This protein binds this small molecule.
Small molecule (SMILES): CC(=O)N[C@@H]1[C@@H](O)[C@H](O)[C@@H](CO)O[C@H]1O

Sequence of chain 1.D:
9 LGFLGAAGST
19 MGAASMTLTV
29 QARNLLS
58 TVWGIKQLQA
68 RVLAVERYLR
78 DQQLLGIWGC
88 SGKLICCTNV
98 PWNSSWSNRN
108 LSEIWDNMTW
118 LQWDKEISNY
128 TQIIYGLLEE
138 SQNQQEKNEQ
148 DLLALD

Binding-site contacts:
Ligand atom C5 contacts residue ASN126 of chain 1.D at 3.7 Å.
Ligand atom C2 contacts residue ASN126 of chain 1.D at 2.5 Å.
Ligand atom C1 contacts residue ASN126 of chain 1.D at 1.4 Å.
Ligand atom C8 contacts residue GLU123 of chain 1.D at 4.1 Å.
Ligand atom O7 contacts residue ASN126 of chain 1.D at 4.3 Å.
Ligand atom C7 contacts residue ASN126 of chain 1.D at 3.8 Å.
Ligand atom O5 contacts residue ASN126 of chain 1.D at 2.4 Å (h-bond).
Ligand atom C4 contacts residue ASN126 of chain 1.D at 4.2 Å.
Ligand atom C3 contacts residue ASN126 of chain 1.D at 3.8 Å.
Ligand atom N2 contacts residue ASN126 of chain 1.D at 2.9 Å (h-bond).